Binding-site contacts:
Ligand atom NE2 contacts residue PRO30 of chain 6.A at 3.9 Å.
Ligand atom OXT contacts residue PRO30 of chain 6.A at 4.2 Å.
Ligand atom OXT contacts residue SER32 of chain 6.A at 2.8 Å (h-bond).
Ligand atom N contacts residue PRO30 of chain 6.A at 4.5 Å.
Ligand atom CA contacts residue LYS31 of chain 6.A at 4.2 Å.
Ligand atom C contacts residue SER32 of chain 6.A at 3.4 Å.
Ligand atom C contacts residue PRO30 of chain 6.A at 3.9 Å (hydrophobic).
Ligand atom OE1 contacts residue LYS31 of chain 6.A at 3.2 Å.
Ligand atom O contacts residue SER32 of chain 6.A at 2.7 Å (h-bond).
Ligand atom C contacts residue LYS31 of chain 6.A at 3.9 Å.
Ligand atom CG contacts residue LYS31 of chain 6.A at 3.8 Å.
Ligand atom OXT contacts residue LYS31 of chain 6.A at 3.4 Å (salt-bridge).
Ligand atom NE2 contacts residue LYS31 of chain 6.A at 3.6 Å.
Ligand atom OE1 contacts residue ASP21 of chain 6.A at 4.1 Å.
Ligand atom CA contacts residue PRO30 of chain 6.A at 4.1 Å (hydrophobic).
Ligand atom CD contacts residue LYS31 of chain 6.A at 3.6 Å.
Ligand atom O contacts residue PRO30 of chain 6.A at 3.8 Å.

Sequence of chain 6.A:
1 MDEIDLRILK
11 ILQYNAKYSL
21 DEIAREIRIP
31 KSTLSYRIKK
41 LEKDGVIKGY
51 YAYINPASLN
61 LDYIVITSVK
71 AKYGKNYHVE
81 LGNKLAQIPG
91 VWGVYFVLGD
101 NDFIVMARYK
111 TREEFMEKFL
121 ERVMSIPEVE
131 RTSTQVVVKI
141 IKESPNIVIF

A protein and the small-molecule ligand that binds it are described below.
Small molecule (SMILES): NC(=O)CC[C@H](N)C(=O)O